Binding-site contacts:
Ligand atom O7 contacts residue ASN154 of chain 1.B at 3.0 Å (h-bond).
Ligand atom C1 contacts residue THR156 of chain 1.B at 3.7 Å.
Ligand atom C1 contacts residue GLU150 of chain 1.B at 4.4 Å.
Ligand atom C6 contacts residue GLU150 of chain 1.B at 3.9 Å.
Ligand atom C1 contacts residue ASN154 of chain 1.B at 1.4 Å.
Ligand atom O5 contacts residue ASN154 of chain 1.B at 2.4 Å (h-bond).
Ligand atom N2 contacts residue ASN154 of chain 1.B at 2.9 Å (h-bond).
Ligand atom C8 contacts residue THR156 of chain 1.B at 4.2 Å.
Ligand atom O5 contacts residue GLU150 of chain 1.B at 3.5 Å.
Ligand atom C4 contacts residue ASN154 of chain 1.B at 4.2 Å.
Ligand atom C7 contacts residue ASN154 of chain 1.B at 3.1 Å.
Ligand atom C2 contacts residue ASN154 of chain 1.B at 2.4 Å.
Ligand atom C5 contacts residue ASN154 of chain 1.B at 3.7 Å.
Ligand atom O5 contacts residue SER151 of chain 1.B at 4.4 Å.
Ligand atom N2 contacts residue THR156 of chain 1.B at 4.1 Å.
Ligand atom O6 contacts residue GLU150 of chain 1.B at 3.4 Å.
Ligand atom C8 contacts residue ASN154 of chain 1.B at 4.4 Å.
Ligand atom C6 contacts residue ALA147 of chain 1.B at 3.9 Å (hydrophobic).
Ligand atom C7 contacts residue THR156 of chain 1.B at 4.5 Å.
Ligand atom C3 contacts residue ASN154 of chain 1.B at 3.8 Å.
Ligand atom C5 contacts residue GLU150 of chain 1.B at 4.3 Å.

Sequence of chain 1.B:
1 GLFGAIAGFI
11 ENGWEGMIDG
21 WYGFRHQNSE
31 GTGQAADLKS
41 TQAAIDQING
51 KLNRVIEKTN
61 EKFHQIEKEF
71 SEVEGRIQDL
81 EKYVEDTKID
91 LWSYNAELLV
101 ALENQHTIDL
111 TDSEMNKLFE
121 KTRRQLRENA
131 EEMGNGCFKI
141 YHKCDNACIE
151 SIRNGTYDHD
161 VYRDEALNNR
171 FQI

The small molecule below binds the protein below.
Small molecule (SMILES): CC(=O)N[C@H]1[C@H](O[C@H]2[C@H](O)[C@@H](NC(C)=O)CO[C@@H]2CO)O[C@H](CO)[C@@H](O)[C@@H]1O